A protein and the small-molecule ligand that binds it are described below.
Small molecule (SMILES): CC(=O)N[C@H]1[C@H](O[C@H]2[C@H](O)[C@@H](NC(C)=O)CO[C@@H]2CO)O[C@H](CO)[C@@H](O[C@@H]2O[C@H](CO)[C@@H](O)[C@H](O)[C@@H]2O)[C@@H]1O

Sequence of chain 1.A:
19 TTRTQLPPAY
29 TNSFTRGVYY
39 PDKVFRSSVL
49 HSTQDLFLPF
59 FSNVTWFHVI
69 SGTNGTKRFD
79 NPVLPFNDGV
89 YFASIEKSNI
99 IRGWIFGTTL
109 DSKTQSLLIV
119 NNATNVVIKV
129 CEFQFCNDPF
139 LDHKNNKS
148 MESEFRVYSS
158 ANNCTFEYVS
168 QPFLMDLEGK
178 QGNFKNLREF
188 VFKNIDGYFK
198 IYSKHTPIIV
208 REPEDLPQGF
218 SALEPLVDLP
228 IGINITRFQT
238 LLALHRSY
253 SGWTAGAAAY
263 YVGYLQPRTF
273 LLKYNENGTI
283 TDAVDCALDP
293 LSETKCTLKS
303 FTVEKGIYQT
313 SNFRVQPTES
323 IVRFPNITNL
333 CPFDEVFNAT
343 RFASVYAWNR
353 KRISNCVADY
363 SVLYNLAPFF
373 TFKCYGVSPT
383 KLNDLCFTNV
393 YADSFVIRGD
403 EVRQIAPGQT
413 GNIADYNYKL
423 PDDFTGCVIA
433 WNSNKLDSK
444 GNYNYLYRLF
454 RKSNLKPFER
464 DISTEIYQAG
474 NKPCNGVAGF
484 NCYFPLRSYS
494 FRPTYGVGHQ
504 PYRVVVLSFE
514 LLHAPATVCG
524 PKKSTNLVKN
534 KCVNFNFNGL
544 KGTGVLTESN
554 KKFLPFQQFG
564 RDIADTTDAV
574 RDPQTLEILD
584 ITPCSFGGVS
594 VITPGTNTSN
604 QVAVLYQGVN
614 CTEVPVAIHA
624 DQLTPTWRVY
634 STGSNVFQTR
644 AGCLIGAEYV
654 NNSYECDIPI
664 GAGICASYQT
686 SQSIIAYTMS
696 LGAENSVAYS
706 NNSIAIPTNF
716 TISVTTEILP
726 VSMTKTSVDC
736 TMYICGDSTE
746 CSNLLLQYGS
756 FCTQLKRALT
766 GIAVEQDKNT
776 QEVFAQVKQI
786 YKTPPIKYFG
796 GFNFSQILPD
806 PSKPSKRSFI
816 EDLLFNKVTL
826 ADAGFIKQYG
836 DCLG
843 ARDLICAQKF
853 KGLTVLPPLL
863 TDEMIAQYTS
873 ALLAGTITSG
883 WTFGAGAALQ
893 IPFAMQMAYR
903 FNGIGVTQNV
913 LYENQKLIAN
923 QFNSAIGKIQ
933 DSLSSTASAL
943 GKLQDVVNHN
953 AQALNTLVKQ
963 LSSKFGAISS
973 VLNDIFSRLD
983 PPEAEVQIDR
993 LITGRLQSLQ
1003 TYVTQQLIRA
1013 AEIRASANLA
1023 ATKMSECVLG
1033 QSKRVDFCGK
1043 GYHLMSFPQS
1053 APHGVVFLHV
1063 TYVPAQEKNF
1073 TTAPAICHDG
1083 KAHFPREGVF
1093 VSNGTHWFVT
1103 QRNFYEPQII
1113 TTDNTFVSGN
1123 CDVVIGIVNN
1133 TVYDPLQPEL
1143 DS

Binding-site contacts:
Ligand atom C7 contacts residue ASN1131 of chain 1.A at 3.5 Å.
Ligand atom N2 contacts residue ASN1131 of chain 1.A at 2.9 Å (h-bond).
Ligand atom C5 contacts residue ASN1131 of chain 1.A at 3.7 Å.
Ligand atom C8 contacts residue ILE1129 of chain 1.A at 4.1 Å (hydrophobic).
Ligand atom C2 contacts residue ASN1131 of chain 1.A at 2.5 Å.
Ligand atom C1 contacts residue ASN1131 of chain 1.A at 1.4 Å.
Ligand atom C3 contacts residue ASN1131 of chain 1.A at 3.8 Å.
Ligand atom C4 contacts residue ASN1131 of chain 1.A at 4.2 Å.
Ligand atom O7 contacts residue ASN1131 of chain 1.A at 3.5 Å (h-bond).
Ligand atom O5 contacts residue ASN1131 of chain 1.A at 2.4 Å (h-bond).